Binding-site contacts:
Ligand atom S01 contacts residue ZN1 of chain 1.Q at 2.1 Å.
Ligand atom O15 contacts residue TRP30 of chain 1.D at 3.2 Å (h-bond).
Ligand atom C13 contacts residue TRP30 of chain 1.D at 4.4 Å (hydrophobic).
Ligand atom C07 contacts residue PHE53 of chain 1.D at 3.9 Å (hydrophobic).
Ligand atom C02 contacts residue ZN1 of chain 1.Q at 3.4 Å.
Ligand atom S01 contacts residue HIS199 of chain 1.D at 3.6 Å (h-bond).
Ligand atom C11 contacts residue TRP30 of chain 1.D at 3.5 Å (hydrophobic).
Ligand atom C11 contacts residue VAL27 of chain 1.D at 4.3 Å (hydrophobic).
Ligand atom S01 contacts residue HIS79 of chain 1.D at 4.0 Å.
Ligand atom O08 contacts residue VAL27 of chain 1.D at 3.8 Å.
Ligand atom O16 contacts residue ASN169 of chain 1.D at 3.4 Å.
Ligand atom C07 contacts residue SER82 of chain 1.D at 3.0 Å.
Ligand atom S01 contacts residue HIS141 of chain 1.D at 3.5 Å (h-bond).
Ligand atom C02 contacts residue ASP83 of chain 1.D at 3.4 Å.
Ligand atom C11 contacts residue VAL33 of chain 1.D at 4.1 Å (hydrophobic).
Ligand atom O15 contacts residue ASN169 of chain 1.D at 3.0 Å (h-bond).
Ligand atom S09 contacts residue ZN1 of chain 1.Q at 4.1 Å.
Ligand atom O05 contacts residue VAL27 of chain 1.D at 4.4 Å.
Ligand atom C03 contacts residue ZN1 of chain 1.Q at 4.4 Å.
Ligand atom S09 contacts residue ASP83 of chain 1.D at 4.2 Å.
Ligand atom O16 contacts residue HIS141 of chain 1.D at 3.6 Å.
Ligand atom C02 contacts residue ZN1 of chain 1.R at 3.3 Å.
Ligand atom S01 contacts residue ZN1 of chain 1.R at 2.4 Å.
Ligand atom C13 contacts residue ASN169 of chain 1.D at 4.2 Å.
Ligand atom S01 contacts residue HIS81 of chain 1.D at 3.6 Å.
Ligand atom C14 contacts residue ASN169 of chain 1.D at 3.3 Å.
Ligand atom C07 contacts residue ASP83 of chain 1.D at 4.2 Å.
Ligand atom C12 contacts residue HIS199 of chain 1.D at 3.8 Å.
Ligand atom S01 contacts residue CYS160 of chain 1.D at 3.8 Å.
Ligand atom C06 contacts residue SER82 of chain 1.D at 4.1 Å.
Ligand atom O15 contacts residue GLY168 of chain 1.D at 4.0 Å.
Ligand atom C14 contacts residue TRP30 of chain 1.D at 4.2 Å (hydrophobic).
Ligand atom S09 contacts residue HIS199 of chain 1.D at 3.9 Å.
Ligand atom S01 contacts residue ASP83 of chain 1.D at 3.2 Å (salt-bridge).
Ligand atom C04 contacts residue VAL27 of chain 1.D at 4.4 Å (hydrophobic).
Ligand atom C06 contacts residue VAL27 of chain 1.D at 4.2 Å (hydrophobic).
Ligand atom C02 contacts residue HIS81 of chain 1.D at 3.5 Å.

The protein below binds the small molecule below.
Small molecule (SMILES): CCOC(=O)[C@]1(CS)N[C@@H](C(=O)O)C(C)(C)S1

Sequence of chain 1.D:
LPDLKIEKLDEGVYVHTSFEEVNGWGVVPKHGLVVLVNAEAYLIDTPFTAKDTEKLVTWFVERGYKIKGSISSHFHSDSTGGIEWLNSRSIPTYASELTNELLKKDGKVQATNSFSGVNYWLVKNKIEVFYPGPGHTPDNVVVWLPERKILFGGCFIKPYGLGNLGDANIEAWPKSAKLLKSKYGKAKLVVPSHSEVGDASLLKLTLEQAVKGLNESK